This small molecule binds to this protein.
Small molecule (SMILES): CC(=O)N[C@H]1[C@H](O[C@H]2[C@H](O)[C@@H](NC(C)=O)CO[C@@H]2CO)O[C@H](CO)[C@@H](O)[C@@H]1O

Sequence of chain 1.E:
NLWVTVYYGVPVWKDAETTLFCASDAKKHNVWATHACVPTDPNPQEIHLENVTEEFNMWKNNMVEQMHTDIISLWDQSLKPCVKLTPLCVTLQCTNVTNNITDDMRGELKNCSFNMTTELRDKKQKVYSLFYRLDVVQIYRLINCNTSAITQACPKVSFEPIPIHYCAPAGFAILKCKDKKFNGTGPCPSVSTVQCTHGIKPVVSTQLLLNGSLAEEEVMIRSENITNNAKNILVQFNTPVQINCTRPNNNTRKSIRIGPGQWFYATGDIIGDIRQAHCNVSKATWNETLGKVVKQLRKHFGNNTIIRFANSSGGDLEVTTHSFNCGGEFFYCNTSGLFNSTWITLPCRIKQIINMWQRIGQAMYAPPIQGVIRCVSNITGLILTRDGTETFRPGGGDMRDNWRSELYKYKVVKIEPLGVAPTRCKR

Binding-site contacts:
Ligand atom C8 contacts residue VAL414 of chain 1.E at 3.5 Å (hydrophobic).
Ligand atom O5 contacts residue ASN416 of chain 1.E at 2.4 Å (h-bond).
Ligand atom C7 contacts residue ASN416 of chain 1.E at 3.2 Å.
Ligand atom C3 contacts residue ASN416 of chain 1.E at 3.7 Å.
Ligand atom N2 contacts residue GLN263 of chain 1.E at 4.1 Å.
Ligand atom C5 contacts residue ASN416 of chain 1.E at 3.7 Å.
Ligand atom O7 contacts residue ASN416 of chain 1.E at 3.1 Å (h-bond).
Ligand atom C8 contacts residue SER415 of chain 1.E at 3.6 Å.
Ligand atom N2 contacts residue ASN416 of chain 1.E at 2.9 Å (h-bond).
Ligand atom C1 contacts residue PRO261 of chain 1.E at 4.4 Å (hydrophobic).
Ligand atom O7 contacts residue ASN232 of chain 1.E at 4.4 Å.
Ligand atom C8 contacts residue GLN263 of chain 1.E at 4.2 Å.
Ligand atom C8 contacts residue ASN416 of chain 1.E at 3.7 Å.
Ligand atom C4 contacts residue ASN416 of chain 1.E at 4.2 Å.
Ligand atom C1 contacts residue ASN416 of chain 1.E at 1.5 Å.
Ligand atom C2 contacts residue ASN416 of chain 1.E at 2.4 Å.
Ligand atom C7 contacts residue SER415 of chain 1.E at 4.4 Å.